A small-molecule ligand and the protein it binds are described below.
Small molecule (SMILES): O=C(O)CO

Sequence of chain 1.B:
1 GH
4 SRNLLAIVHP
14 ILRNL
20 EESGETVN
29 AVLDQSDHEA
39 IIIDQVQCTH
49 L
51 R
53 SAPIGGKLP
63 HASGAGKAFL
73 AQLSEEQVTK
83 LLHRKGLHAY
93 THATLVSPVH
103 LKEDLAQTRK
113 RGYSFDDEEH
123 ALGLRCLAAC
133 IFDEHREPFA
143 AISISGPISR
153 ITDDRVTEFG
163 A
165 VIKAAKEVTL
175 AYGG

Binding-site contacts:
Ligand atom C contacts residue CYS128 of chain 1.B at 2.8 Å (hydrophobic).
Ligand atom O contacts residue CYS128 of chain 1.B at 3.4 Å.
Ligand atom O contacts residue ALA67 of chain 1.B at 3.0 Å (h-bond).
Ligand atom C contacts residue SER147 of chain 1.B at 3.7 Å.
Ligand atom C contacts residue SER65 of chain 1.B at 4.4 Å.
Ligand atom O contacts residue GLY66 of chain 1.B at 2.9 Å (h-bond).
Ligand atom C contacts residue GLY66 of chain 1.B at 3.7 Å.
Ligand atom OXT contacts residue MSE52 of chain 1.B at 4.0 Å.
Ligand atom CA contacts residue CYS128 of chain 1.B at 2.0 Å (hydrophobic).
Ligand atom CA contacts residue SER65 of chain 1.B at 4.2 Å.
Ligand atom CA contacts residue SER147 of chain 1.B at 4.2 Å.
Ligand atom O2 contacts residue GLY66 of chain 1.B at 2.8 Å (h-bond).
Ligand atom CA contacts residue LEU60 of chain 1.B at 4.3 Å (hydrophobic).
Ligand atom O contacts residue SER65 of chain 1.B at 3.9 Å.
Ligand atom O2 contacts residue CYS128 of chain 1.B at 2.7 Å (h-bond).
Ligand atom O2 contacts residue ASP118 of chain 1.B at 2.5 Å (salt-bridge).
Ligand atom C contacts residue SER145 of chain 1.B at 3.6 Å.
Ligand atom C contacts residue LEU60 of chain 1.B at 4.2 Å (hydrophobic).
Ligand atom OXT contacts residue CYS128 of chain 1.B at 3.0 Å (h-bond).
Ligand atom CA contacts residue ASP118 of chain 1.B at 3.6 Å.
Ligand atom OXT contacts residue LEU60 of chain 1.B at 4.1 Å.
Ligand atom C contacts residue ALA67 of chain 1.B at 4.2 Å (hydrophobic).
Ligand atom O contacts residue LEU60 of chain 1.B at 4.2 Å.
Ligand atom OXT contacts residue SER147 of chain 1.B at 2.6 Å (h-bond).
Ligand atom OXT contacts residue SER145 of chain 1.B at 2.8 Å (h-bond).
Ligand atom OXT contacts residue ASN27 of chain 1.B at 3.9 Å.
Ligand atom O2 contacts residue SER65 of chain 1.B at 3.2 Å.
Ligand atom O contacts residue SER145 of chain 1.B at 3.6 Å.
Ligand atom CA contacts residue GLY66 of chain 1.B at 3.8 Å.